Binding-site contacts:
Ligand atom C2 contacts residue ASN107 of chain 1.B at 3.7 Å.
Ligand atom O4 contacts residue CA1 of chain 1.I at 2.4 Å.
Ligand atom C1 contacts residue CN81 of chain 1.K at 1.8 Å.
Ligand atom O3 contacts residue THR104 of chain 1.B at 3.2 Å (h-bond).
Ligand atom O2 contacts residue CN81 of chain 1.K at 3.2 Å (h-bond).
Ligand atom C4 contacts residue TYR36 of chain 1.B at 4.0 Å (hydrophobic).
Ligand atom O4 contacts residue ASP100 of chain 1.B at 2.7 Å (salt-bridge).
Ligand atom C2 contacts residue CN81 of chain 1.K at 2.8 Å.
Ligand atom O6 contacts residue CN81 of chain 1.K at 4.2 Å.
Ligand atom C6 contacts residue HIS50 of chain 1.B at 3.7 Å.
Ligand atom C5 contacts residue ASP100 of chain 1.B at 4.1 Å.
Ligand atom O5 contacts residue CN81 of chain 1.K at 2.7 Å (h-bond).
Ligand atom O4 contacts residue TYR36 of chain 1.B at 3.0 Å (h-bond).
Ligand atom O3 contacts residue TYR36 of chain 1.B at 3.4 Å (h-bond).
Ligand atom C5 contacts residue CN81 of chain 1.K at 4.0 Å.
Ligand atom O5 contacts residue HIS50 of chain 1.B at 3.6 Å.
Ligand atom C3 contacts residue CA1 of chain 1.I at 3.3 Å.
Ligand atom C6 contacts residue VAL101 of chain 1.B at 3.7 Å (hydrophobic).
Ligand atom C1 contacts residue TYR36 of chain 1.B at 4.2 Å (hydrophobic).
Ligand atom C3 contacts residue TYR36 of chain 1.B at 3.8 Å (hydrophobic).
Ligand atom O5 contacts residue GLN53 of chain 1.B at 4.1 Å.
Ligand atom C4 contacts residue ASP100 of chain 1.B at 3.5 Å.
Ligand atom C2 contacts residue CA1 of chain 1.I at 3.9 Å.
Ligand atom C6 contacts residue GLN53 of chain 1.B at 3.5 Å.
Ligand atom O5 contacts residue TYR36 of chain 1.B at 3.5 Å.
Ligand atom O6 contacts residue GLN53 of chain 1.B at 2.7 Å (h-bond).
Ligand atom C3 contacts residue CN81 of chain 1.K at 4.2 Å.
Ligand atom C5 contacts residue GLN53 of chain 1.B at 3.6 Å.
Ligand atom O3 contacts residue ASN107 of chain 1.B at 2.9 Å (h-bond).
Ligand atom O2 contacts residue ASN107 of chain 1.B at 3.1 Å (h-bond).
Ligand atom C4 contacts residue CA1 of chain 1.I at 3.3 Å.
Ligand atom C2 contacts residue TYR36 of chain 1.B at 3.5 Å (hydrophobic).
Ligand atom C3 contacts residue THR104 of chain 1.B at 3.9 Å.
Ligand atom O4 contacts residue THR104 of chain 1.B at 3.4 Å (h-bond).
Ligand atom O6 contacts residue VAL101 of chain 1.B at 4.1 Å.
Ligand atom O6 contacts residue HIS50 of chain 1.B at 2.7 Å (h-bond).
Ligand atom O3 contacts residue CA1 of chain 1.I at 2.4 Å.
Ligand atom C6 contacts residue ASP100 of chain 1.B at 3.5 Å.
Ligand atom C4 contacts residue THR104 of chain 1.B at 3.4 Å.
Ligand atom C3 contacts residue ASN107 of chain 1.B at 3.9 Å.

A protein and the small-molecule ligand that binds it are described below.
Small molecule (SMILES): OC[C@H]1O[C@@H](O)[C@H](O)[C@@H](O)[C@H]1O

Sequence of chain 1.B:
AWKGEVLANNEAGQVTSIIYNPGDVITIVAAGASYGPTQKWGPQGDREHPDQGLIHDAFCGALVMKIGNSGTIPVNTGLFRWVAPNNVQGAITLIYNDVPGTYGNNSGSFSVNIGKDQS